Sequence of chain 1.C:
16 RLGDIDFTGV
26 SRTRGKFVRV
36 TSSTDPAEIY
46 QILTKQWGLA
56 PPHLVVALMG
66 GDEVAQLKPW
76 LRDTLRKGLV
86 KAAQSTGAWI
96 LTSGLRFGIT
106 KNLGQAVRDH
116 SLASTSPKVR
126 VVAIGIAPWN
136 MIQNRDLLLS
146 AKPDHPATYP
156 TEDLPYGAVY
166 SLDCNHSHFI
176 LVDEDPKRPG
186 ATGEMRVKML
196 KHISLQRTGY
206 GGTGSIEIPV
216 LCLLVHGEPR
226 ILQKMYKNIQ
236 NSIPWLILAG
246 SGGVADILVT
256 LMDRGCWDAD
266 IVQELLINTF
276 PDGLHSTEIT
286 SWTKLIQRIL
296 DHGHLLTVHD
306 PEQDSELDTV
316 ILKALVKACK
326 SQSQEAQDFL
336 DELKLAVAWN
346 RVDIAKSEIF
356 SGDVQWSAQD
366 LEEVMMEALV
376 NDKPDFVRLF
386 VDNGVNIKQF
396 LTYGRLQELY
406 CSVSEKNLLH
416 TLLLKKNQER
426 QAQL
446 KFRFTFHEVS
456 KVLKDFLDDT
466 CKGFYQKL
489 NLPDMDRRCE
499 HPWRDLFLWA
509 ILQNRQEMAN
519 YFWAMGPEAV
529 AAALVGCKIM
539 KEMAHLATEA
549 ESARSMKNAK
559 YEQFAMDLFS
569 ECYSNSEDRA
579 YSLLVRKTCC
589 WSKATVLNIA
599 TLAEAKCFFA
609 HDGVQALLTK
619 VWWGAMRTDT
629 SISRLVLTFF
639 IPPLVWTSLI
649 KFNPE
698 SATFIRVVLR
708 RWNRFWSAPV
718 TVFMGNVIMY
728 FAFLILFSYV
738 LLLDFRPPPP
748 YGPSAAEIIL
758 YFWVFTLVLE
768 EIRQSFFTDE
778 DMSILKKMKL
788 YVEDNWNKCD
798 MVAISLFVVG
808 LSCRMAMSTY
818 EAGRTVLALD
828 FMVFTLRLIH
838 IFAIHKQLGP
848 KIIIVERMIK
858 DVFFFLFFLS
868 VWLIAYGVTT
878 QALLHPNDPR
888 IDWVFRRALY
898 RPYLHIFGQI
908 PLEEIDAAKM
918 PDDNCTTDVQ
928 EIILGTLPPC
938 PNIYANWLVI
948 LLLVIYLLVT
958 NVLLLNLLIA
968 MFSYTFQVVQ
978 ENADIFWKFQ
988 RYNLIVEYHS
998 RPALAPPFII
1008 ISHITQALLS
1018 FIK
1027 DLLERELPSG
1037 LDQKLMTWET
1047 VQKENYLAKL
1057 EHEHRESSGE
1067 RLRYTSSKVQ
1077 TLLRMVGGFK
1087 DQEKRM

A protein and the small-molecule ligand that binds it are described below.
Small molecule (SMILES): C[C@@H]1CC[C@@]2(OC1)O[C@H]1C[C@H]3[C@@H]4CC=C5C[C@@H](OCC[C@H](CO)CO[C@@H]6O[C@H](CO)[C@@H](O[C@H]7O[C@H](CO)[C@@H](O)[C@H](O)[C@H]7O)[C@H](O)[C@H]6O)CC[C@]5(C)[C@H]4CC[C@]3(C)[C@H]1[C@@H]2C

Sequence of chain 1.B:
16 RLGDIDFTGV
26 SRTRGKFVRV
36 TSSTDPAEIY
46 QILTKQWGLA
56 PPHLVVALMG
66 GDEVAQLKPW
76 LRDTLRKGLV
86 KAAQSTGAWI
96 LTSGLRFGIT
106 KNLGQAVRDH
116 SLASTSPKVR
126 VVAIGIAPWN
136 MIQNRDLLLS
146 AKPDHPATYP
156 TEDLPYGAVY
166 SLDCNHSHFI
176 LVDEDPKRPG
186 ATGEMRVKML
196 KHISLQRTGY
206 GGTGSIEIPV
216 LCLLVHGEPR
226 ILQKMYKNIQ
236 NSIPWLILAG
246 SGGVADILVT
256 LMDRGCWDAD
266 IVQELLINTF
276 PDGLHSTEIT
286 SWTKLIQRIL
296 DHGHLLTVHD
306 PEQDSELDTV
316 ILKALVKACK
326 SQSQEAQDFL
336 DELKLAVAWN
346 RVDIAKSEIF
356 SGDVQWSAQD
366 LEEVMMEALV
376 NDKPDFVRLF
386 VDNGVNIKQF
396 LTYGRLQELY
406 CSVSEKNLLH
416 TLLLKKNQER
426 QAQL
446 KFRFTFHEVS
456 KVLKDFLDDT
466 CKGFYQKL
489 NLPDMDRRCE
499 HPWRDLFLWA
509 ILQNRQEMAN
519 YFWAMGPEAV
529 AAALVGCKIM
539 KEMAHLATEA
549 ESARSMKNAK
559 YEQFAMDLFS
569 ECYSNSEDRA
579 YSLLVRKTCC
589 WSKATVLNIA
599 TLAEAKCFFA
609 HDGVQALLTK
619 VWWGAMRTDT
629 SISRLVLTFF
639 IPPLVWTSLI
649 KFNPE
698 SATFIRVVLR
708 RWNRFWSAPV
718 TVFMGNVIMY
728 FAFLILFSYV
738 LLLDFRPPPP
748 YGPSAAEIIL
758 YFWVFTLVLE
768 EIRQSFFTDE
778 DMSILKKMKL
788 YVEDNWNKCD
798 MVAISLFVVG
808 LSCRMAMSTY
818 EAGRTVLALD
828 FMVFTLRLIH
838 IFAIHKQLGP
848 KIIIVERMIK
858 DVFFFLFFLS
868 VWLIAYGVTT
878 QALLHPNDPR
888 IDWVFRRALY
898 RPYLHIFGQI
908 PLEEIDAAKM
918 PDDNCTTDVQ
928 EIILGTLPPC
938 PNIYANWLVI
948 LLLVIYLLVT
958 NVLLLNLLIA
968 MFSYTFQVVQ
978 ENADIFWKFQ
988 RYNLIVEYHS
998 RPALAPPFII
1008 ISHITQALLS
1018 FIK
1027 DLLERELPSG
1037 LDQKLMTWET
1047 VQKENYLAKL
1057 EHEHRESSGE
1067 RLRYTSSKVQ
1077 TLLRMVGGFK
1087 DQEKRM

Binding-site contacts:
Ligand atom C42 contacts residue MET917 of chain 1.B at 3.6 Å (hydrophobic).
Ligand atom C contacts residue LEU870 of chain 1.C at 3.6 Å (hydrophobic).
Ligand atom C16 contacts residue TRP944 of chain 1.B at 3.4 Å (hydrophobic).
Ligand atom C11 contacts residue PHE892 of chain 1.C at 4.0 Å (hydrophobic).
Ligand atom O1 contacts residue LEU896 of chain 1.C at 3.7 Å.
Ligand atom O12 contacts residue TRP890 of chain 1.C at 2.6 Å (h-bond).
Ligand atom O12 contacts residue ARG887 of chain 1.C at 3.9 Å.
Ligand atom C7 contacts residue LEU896 of chain 1.C at 3.8 Å (hydrophobic).
Ligand atom C15 contacts residue TRP944 of chain 1.B at 3.5 Å (hydrophobic).
Ligand atom O3 contacts residue ASP889 of chain 1.C at 3.3 Å (salt-bridge).
Ligand atom C31 contacts residue ASP889 of chain 1.C at 3.9 Å.
Ligand atom O8 contacts residue ALA914 of chain 1.B at 2.7 Å (h-bond).
Ligand atom C2 contacts residue LEU870 of chain 1.C at 3.9 Å (hydrophobic).
Ligand atom O13 contacts residue TRP890 of chain 1.C at 3.3 Å (h-bond).
Ligand atom C23 contacts residue VAL951 of chain 1.B at 4.0 Å (hydrophobic).
Ligand atom C26 contacts residue LEU948 of chain 1.B at 3.7 Å (hydrophobic).
Ligand atom O10 contacts residue ALA915 of chain 1.B at 3.4 Å (h-bond).
Ligand atom C10 contacts residue PHE892 of chain 1.C at 3.7 Å (hydrophobic).
Ligand atom C3 contacts residue TYR900 of chain 1.C at 3.9 Å (hydrophobic).
Ligand atom C18 contacts residue ILE947 of chain 1.B at 3.8 Å (hydrophobic).
Ligand atom C32 contacts residue ASP889 of chain 1.C at 3.3 Å.
Ligand atom C32 contacts residue TRP890 of chain 1.C at 3.5 Å (hydrophobic).
Ligand atom C5 contacts residue YUV1 of chain 1.R at 3.8 Å.
Ligand atom C23 contacts residue TYR897 of chain 1.C at 4.0 Å (hydrophobic).
Ligand atom C42 contacts residue ALA915 of chain 1.B at 3.2 Å (hydrophobic).
Ligand atom C36 contacts residue ALA915 of chain 1.B at 4.0 Å (hydrophobic).
Ligand atom C13 contacts residue ARG893 of chain 1.C at 3.9 Å.
Ligand atom O8 contacts residue ALA915 of chain 1.B at 3.8 Å.
Ligand atom C6 contacts residue LEU896 of chain 1.C at 4.0 Å (hydrophobic).
Ligand atom O13 contacts residue ASP889 of chain 1.C at 2.5 Å (salt-bridge).
Ligand atom C42 contacts residue ALA914 of chain 1.B at 3.2 Å (hydrophobic).
Ligand atom O8 contacts residue MET917 of chain 1.B at 2.5 Å (h-bond).
Ligand atom O5 contacts residue ALA914 of chain 1.B at 3.7 Å.
Ligand atom C33 contacts residue TRP890 of chain 1.C at 3.6 Å (hydrophobic).
Ligand atom C27 contacts residue ASP889 of chain 1.C at 3.9 Å.
Ligand atom C11 contacts residue ASP889 of chain 1.C at 3.9 Å.
Ligand atom C2 contacts residue TYR900 of chain 1.C at 3.7 Å (hydrophobic).
Ligand atom O contacts residue YUV1 of chain 1.R at 3.4 Å.
Ligand atom C contacts residue SER867 of chain 1.C at 3.7 Å.
Ligand atom C11 contacts residue ARG893 of chain 1.C at 3.9 Å.